A small-molecule ligand and the protein it binds are described below.
Small molecule (SMILES): Cc1cc(CCCCCOc2ccc(C3=NCCO3)cc2)on1

Binding-site contacts:
Ligand atom C5A contacts residue PHE186 of chain 20.A at 3.5 Å (hydrophobic).
Ligand atom C1C contacts residue LEU106 of chain 20.A at 3.8 Å (hydrophobic).
Ligand atom C5B contacts residue PHE186 of chain 20.A at 3.9 Å (hydrophobic).
Ligand atom C4C contacts residue VAL188 of chain 20.A at 3.7 Å (hydrophobic).
Ligand atom C3B contacts residue TYR152 of chain 20.A at 3.7 Å (hydrophobic).
Ligand atom C5A contacts residue VAL176 of chain 20.A at 3.6 Å (hydrophobic).
Ligand atom C3C contacts residue TYR128 of chain 20.A at 3.4 Å (hydrophobic).
Ligand atom N3A contacts residue PHE186 of chain 20.A at 4.0 Å.
Ligand atom C1B contacts residue TYR128 of chain 20.A at 3.6 Å (hydrophobic).
Ligand atom C5B contacts residue MET224 of chain 20.A at 3.8 Å (hydrophobic).
Ligand atom C5C contacts residue VAL191 of chain 20.A at 3.8 Å (hydrophobic).
Ligand atom O1B contacts residue TYR128 of chain 20.A at 3.4 Å (h-bond).
Ligand atom N3A contacts residue PRO174 of chain 20.A at 3.7 Å.
Ligand atom N3A contacts residue ALA24 of chain 20.C at 3.8 Å.
Ligand atom C2C contacts residue TYR197 of chain 20.A at 3.7 Å (hydrophobic).
Ligand atom C2A contacts residue TYR152 of chain 20.A at 3.6 Å (hydrophobic).
Ligand atom C4B contacts residue PHE186 of chain 20.A at 3.6 Å (hydrophobic).
Ligand atom C2C contacts residue MET221 of chain 20.A at 4.0 Å (hydrophobic).
Ligand atom C1B contacts residue ILE104 of chain 20.A at 4.0 Å (hydrophobic).
Ligand atom C4A contacts residue PRO174 of chain 20.A at 3.1 Å (hydrophobic).
Ligand atom O1B contacts residue ILE104 of chain 20.A at 3.9 Å.
Ligand atom N2 contacts residue LEU106 of chain 20.A at 3.8 Å.
Ligand atom C5A contacts residue ALA150 of chain 20.A at 3.6 Å (hydrophobic).
Ligand atom C3B contacts residue VAL188 of chain 20.A at 3.8 Å (hydrophobic).
Ligand atom C5B contacts residue TYR128 of chain 20.A at 4.0 Å (hydrophobic).
Ligand atom N3A contacts residue TYR152 of chain 20.A at 3.5 Å.
Ligand atom C6B contacts residue TYR128 of chain 20.A at 3.3 Å (hydrophobic).
Ligand atom C4 contacts residue LEU106 of chain 20.A at 3.9 Å (hydrophobic).
Ligand atom C1C contacts residue TYR128 of chain 20.A at 3.7 Å (hydrophobic).
Ligand atom C4B contacts residue TYR152 of chain 20.A at 3.8 Å (hydrophobic).
Ligand atom C2B contacts residue VAL188 of chain 20.A at 3.5 Å (hydrophobic).
Ligand atom O1A contacts residue PHE186 of chain 20.A at 3.0 Å.
Ligand atom C6B contacts residue ILE104 of chain 20.A at 3.6 Å (hydrophobic).
Ligand atom O1 contacts residue MET221 of chain 20.A at 3.9 Å.
Ligand atom C4 contacts residue TYR197 of chain 20.A at 3.8 Å (hydrophobic).
Ligand atom C1B contacts residue VAL188 of chain 20.A at 3.8 Å (hydrophobic).
Ligand atom C4C contacts residue VAL191 of chain 20.A at 3.0 Å (hydrophobic).
Ligand atom O1 contacts residue LEU106 of chain 20.A at 3.8 Å.
Ligand atom C2A contacts residue PHE186 of chain 20.A at 3.3 Å (hydrophobic).
Ligand atom C5 contacts residue LEU106 of chain 20.A at 3.8 Å (hydrophobic).

Sequence of chain 20.A:
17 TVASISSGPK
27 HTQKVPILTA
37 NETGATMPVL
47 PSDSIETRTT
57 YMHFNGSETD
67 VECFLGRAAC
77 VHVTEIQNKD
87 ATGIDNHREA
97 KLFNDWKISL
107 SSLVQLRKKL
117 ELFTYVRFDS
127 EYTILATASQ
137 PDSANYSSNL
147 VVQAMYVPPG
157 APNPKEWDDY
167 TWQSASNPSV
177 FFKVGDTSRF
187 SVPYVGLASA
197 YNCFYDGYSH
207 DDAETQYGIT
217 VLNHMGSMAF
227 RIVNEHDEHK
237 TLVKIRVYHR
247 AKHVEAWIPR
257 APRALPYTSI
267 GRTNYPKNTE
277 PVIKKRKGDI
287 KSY

Sequence of chain 20.C:
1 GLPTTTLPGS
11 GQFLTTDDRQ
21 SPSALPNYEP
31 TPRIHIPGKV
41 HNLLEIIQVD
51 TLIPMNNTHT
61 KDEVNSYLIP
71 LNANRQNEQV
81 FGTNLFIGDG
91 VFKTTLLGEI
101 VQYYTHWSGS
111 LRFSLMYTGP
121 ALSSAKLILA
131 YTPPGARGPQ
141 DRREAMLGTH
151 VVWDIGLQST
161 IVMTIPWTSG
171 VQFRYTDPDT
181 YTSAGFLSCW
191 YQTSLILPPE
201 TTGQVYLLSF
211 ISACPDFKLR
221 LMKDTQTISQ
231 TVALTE